Sequence of chain 29.D:
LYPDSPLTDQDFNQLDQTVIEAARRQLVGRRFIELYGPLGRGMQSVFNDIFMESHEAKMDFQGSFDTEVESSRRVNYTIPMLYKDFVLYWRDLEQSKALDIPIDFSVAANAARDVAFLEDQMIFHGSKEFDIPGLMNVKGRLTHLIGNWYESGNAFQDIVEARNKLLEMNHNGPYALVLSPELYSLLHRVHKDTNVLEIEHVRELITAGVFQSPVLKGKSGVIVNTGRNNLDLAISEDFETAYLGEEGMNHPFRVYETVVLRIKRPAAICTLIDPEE

Binding-site contacts:
Ligand atom C contacts residue ARG35 of chain 29.D at 4.4 Å.
Ligand atom CA contacts residue ARG35 of chain 29.D at 3.9 Å.
Ligand atom CA contacts residue ASP243 of chain 29.D at 3.3 Å.
Ligand atom O contacts residue ARG35 of chain 29.D at 3.4 Å (salt-bridge).
Ligand atom CD1 contacts residue ARG29 of chain 29.D at 4.4 Å.
Ligand atom C contacts residue ASP243 of chain 29.D at 3.8 Å.
Ligand atom CG2 contacts residue ASP243 of chain 29.D at 3.3 Å.
Ligand atom O contacts residue ARG35 of chain 29.D at 3.1 Å (salt-bridge).
Ligand atom O contacts residue ARG29 of chain 29.D at 3.8 Å.
Ligand atom C contacts residue ARG35 of chain 29.D at 3.6 Å.
Ligand atom CB contacts residue ASP243 of chain 29.D at 4.3 Å.
Ligand atom CA contacts residue ASP243 of chain 29.D at 4.4 Å.
Ligand atom CA contacts residue ARG29 of chain 29.D at 4.0 Å.
Ligand atom CA contacts residue ASP243 of chain 29.D at 4.3 Å.
Ligand atom N contacts residue PRO43 of chain 29.D at 4.4 Å.
Ligand atom CG2 contacts residue PRO43 of chain 29.D at 3.9 Å (hydrophobic).
Ligand atom CD1 contacts residue LEU32 of chain 29.D at 3.8 Å (hydrophobic).
Ligand atom CA contacts residue PRO43 of chain 29.D at 4.4 Å (hydrophobic).
Ligand atom OG contacts residue ILE25 of chain 29.D at 4.0 Å.
Ligand atom CB contacts residue LEU40 of chain 29.D at 4.1 Å (hydrophobic).
Ligand atom N contacts residue ASP243 of chain 29.D at 2.8 Å (salt-bridge).
Ligand atom O contacts residue ASP243 of chain 29.D at 4.1 Å.
Ligand atom N contacts residue ARG35 of chain 29.D at 4.1 Å.
Ligand atom N contacts residue ASP243 of chain 29.D at 3.2 Å (salt-bridge).
Ligand atom CG contacts residue LEU40 of chain 29.D at 4.4 Å (hydrophobic).
Ligand atom CD contacts residue ARG36 of chain 29.D at 4.1 Å.
Ligand atom NE2 contacts residue ARG36 of chain 29.D at 3.9 Å.
Ligand atom C contacts residue ASP243 of chain 29.D at 3.9 Å.
Ligand atom CB contacts residue ARG35 of chain 29.D at 4.1 Å.
Ligand atom O contacts residue ARG36 of chain 29.D at 3.6 Å (salt-bridge).
Ligand atom CB contacts residue PRO43 of chain 29.D at 3.8 Å (hydrophobic).
Ligand atom CG2 contacts residue LEU40 of chain 29.D at 4.2 Å (hydrophobic).
Ligand atom CB contacts residue ARG29 of chain 29.D at 4.1 Å.
Ligand atom C contacts residue ARG36 of chain 29.D at 3.2 Å.
Ligand atom CB contacts residue ARG35 of chain 29.D at 3.5 Å.
Ligand atom CG1 contacts residue ARG35 of chain 29.D at 4.2 Å.
Ligand atom CD1 contacts residue ARG35 of chain 29.D at 4.5 Å.
Ligand atom CD1 contacts residue LEU40 of chain 29.D at 3.8 Å (hydrophobic).
Ligand atom OE1 contacts residue ARG36 of chain 29.D at 3.8 Å.
Ligand atom OG contacts residue ARG29 of chain 29.D at 4.3 Å.

A protein and the small-molecule ligand that binds it are described below.
Small molecule (SMILES): CC[C@H](C)[C@H](NC(=O)[C@H](CC(C)C)NC(=O)[C@H](CO)NC(=O)CNC(=O)[C@@H](NC(=O)[C@@H](N)[C@@H](C)O)C(C)C)C(=O)N[C@H](C=O)CCC(N)=O